This protein binds this small molecule.
Small molecule (SMILES): CC(=O)N[C@H]1[C@H](O[C@H]2[C@H](O)[C@@H](NC(C)=O)CO[C@@H]2CO)O[C@H](CO)[C@@H](O)[C@@H]1O

Binding-site contacts:
Ligand atom O5 contacts residue ASN282 of chain 1.A at 2.4 Å (h-bond).
Ligand atom C8 contacts residue ASN280 of chain 1.A at 3.4 Å.
Ligand atom C4 contacts residue ASN282 of chain 1.A at 4.3 Å.
Ligand atom C5 contacts residue ASN282 of chain 1.A at 3.6 Å.
Ligand atom O7 contacts residue ASN280 of chain 1.A at 3.6 Å.
Ligand atom C1 contacts residue ASN282 of chain 1.A at 1.4 Å.
Ligand atom C8 contacts residue ASN282 of chain 1.A at 4.3 Å.
Ligand atom O7 contacts residue ASN282 of chain 1.A at 3.3 Å (h-bond).
Ligand atom N2 contacts residue ASN282 of chain 1.A at 2.8 Å (h-bond).
Ligand atom C3 contacts residue ASN282 of chain 1.A at 3.8 Å.
Ligand atom C7 contacts residue ASN282 of chain 1.A at 3.2 Å.
Ligand atom C7 contacts residue ASN280 of chain 1.A at 3.8 Å.
Ligand atom C2 contacts residue ASN282 of chain 1.A at 2.5 Å.

Sequence of chain 1.A:
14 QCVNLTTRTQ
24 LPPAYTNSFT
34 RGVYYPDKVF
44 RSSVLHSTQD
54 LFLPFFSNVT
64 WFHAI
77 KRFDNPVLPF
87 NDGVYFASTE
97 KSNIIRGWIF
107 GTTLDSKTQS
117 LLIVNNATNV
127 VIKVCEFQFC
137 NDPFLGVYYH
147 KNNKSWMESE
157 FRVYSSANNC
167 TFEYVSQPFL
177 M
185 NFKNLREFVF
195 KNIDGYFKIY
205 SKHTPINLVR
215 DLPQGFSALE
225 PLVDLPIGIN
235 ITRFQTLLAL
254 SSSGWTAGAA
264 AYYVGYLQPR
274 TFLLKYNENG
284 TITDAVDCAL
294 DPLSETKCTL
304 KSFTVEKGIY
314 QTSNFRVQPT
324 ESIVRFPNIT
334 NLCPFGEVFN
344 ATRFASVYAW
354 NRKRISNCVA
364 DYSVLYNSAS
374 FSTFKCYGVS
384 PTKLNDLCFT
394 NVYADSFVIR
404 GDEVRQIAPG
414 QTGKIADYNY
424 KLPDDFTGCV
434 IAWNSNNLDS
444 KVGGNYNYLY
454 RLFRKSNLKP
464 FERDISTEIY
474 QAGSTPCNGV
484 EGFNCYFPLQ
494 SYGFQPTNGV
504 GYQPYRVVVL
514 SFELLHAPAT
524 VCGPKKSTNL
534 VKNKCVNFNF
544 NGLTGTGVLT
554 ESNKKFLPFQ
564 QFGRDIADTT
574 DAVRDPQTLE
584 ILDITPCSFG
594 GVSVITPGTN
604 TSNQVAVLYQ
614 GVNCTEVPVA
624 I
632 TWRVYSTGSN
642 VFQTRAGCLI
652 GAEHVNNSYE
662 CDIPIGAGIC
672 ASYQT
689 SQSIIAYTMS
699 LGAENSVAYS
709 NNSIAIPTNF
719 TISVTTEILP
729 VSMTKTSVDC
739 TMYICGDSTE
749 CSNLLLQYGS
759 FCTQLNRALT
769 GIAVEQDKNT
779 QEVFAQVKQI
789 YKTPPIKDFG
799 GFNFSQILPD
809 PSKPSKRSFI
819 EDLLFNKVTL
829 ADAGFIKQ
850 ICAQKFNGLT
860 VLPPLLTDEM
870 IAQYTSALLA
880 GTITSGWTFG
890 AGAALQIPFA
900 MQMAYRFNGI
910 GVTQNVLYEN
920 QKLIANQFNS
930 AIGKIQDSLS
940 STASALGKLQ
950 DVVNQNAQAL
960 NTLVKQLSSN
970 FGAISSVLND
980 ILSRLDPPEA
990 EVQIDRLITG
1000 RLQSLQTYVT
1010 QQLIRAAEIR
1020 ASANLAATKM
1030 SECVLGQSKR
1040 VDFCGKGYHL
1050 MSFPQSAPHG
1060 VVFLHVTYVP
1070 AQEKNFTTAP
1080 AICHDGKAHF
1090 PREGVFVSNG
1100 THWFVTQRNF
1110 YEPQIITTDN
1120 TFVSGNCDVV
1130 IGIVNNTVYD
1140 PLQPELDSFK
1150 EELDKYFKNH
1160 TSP